The small molecule below binds the protein below.
Small molecule (SMILES): CCCCCCCCCC(=O)N(CCO)C[C@@H](O)[C@@H](O)[C@@H](O)[C@@H](O)CO

Binding-site contacts:
Ligand atom C21 contacts residue TRP272 of chain 1.B at 4.2 Å (hydrophobic).
Ligand atom C30 contacts residue LEU17 of chain 1.B at 4.5 Å (hydrophobic).
Ligand atom C30 contacts residue VAL21 of chain 1.B at 4.5 Å (hydrophobic).
Ligand atom C18 contacts residue TRP272 of chain 1.B at 4.0 Å (hydrophobic).
Ligand atom C18 contacts residue VAL72 of chain 1.B at 4.3 Å (hydrophobic).
Ligand atom O34 contacts residue VAL21 of chain 1.B at 4.1 Å.
Ligand atom C24 contacts residue TRP272 of chain 1.B at 4.2 Å (hydrophobic).
Ligand atom C27 contacts residue TRP272 of chain 1.B at 3.9 Å (hydrophobic).
Ligand atom O34 contacts residue LEU17 of chain 1.B at 3.3 Å.
Ligand atom N33 contacts residue VAL21 of chain 1.B at 4.3 Å.
Ligand atom O34 contacts residue MET18 of chain 1.B at 4.4 Å.

Sequence of chain 1.B:
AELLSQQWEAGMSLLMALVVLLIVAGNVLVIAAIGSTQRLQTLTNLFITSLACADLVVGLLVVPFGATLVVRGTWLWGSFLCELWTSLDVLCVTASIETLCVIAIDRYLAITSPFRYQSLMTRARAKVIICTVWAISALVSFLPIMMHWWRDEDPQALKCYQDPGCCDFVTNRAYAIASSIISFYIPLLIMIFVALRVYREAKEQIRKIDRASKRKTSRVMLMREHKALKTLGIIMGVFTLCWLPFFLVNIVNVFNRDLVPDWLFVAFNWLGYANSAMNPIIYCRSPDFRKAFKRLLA